Binding-site contacts:
Ligand atom C5 contacts residue VAL178 of chain 3.A at 3.6 Å (hydrophobic).
Ligand atom O2' contacts residue ARG87 of chain 3.A at 3.6 Å.
Ligand atom C5 contacts residue GLY92 of chain 3.A at 3.7 Å.
Ligand atom O6 contacts residue GLY92 of chain 3.A at 3.5 Å.
Ligand atom N3 contacts residue GLU179 of chain 3.A at 3.7 Å.
Ligand atom C5' contacts residue PHE159 of chain 3.A at 3.5 Å (hydrophobic).
Ligand atom N1 contacts residue VAL178 of chain 3.A at 3.8 Å.
Ligand atom O2' contacts residue MET180 of chain 3.A at 3.3 Å (h-bond).
Ligand atom C5' contacts residue HIS4 of chain 6.A at 3.7 Å.
Ligand atom N3 contacts residue MET180 of chain 3.A at 3.4 Å.
Ligand atom C6 contacts residue PHE159 of chain 3.A at 3.7 Å (hydrophobic).
Ligand atom O2' contacts residue GLU181 of chain 3.A at 2.6 Å (salt-bridge).
Ligand atom C6 contacts residue GLY92 of chain 3.A at 3.9 Å.
Ligand atom C8 contacts residue THR90 of chain 3.A at 3.3 Å.
Ligand atom C6 contacts residue VAL178 of chain 3.A at 3.7 Å (hydrophobic).
Ligand atom O3' contacts residue GLU181 of chain 3.A at 2.7 Å (salt-bridge).
Ligand atom O5' contacts residue ARG43 of chain 6.A at 3.9 Å.
Ligand atom O2' contacts residue GLU179 of chain 3.A at 3.5 Å.
Ligand atom C2' contacts residue GLU179 of chain 3.A at 3.9 Å.
Ligand atom C1' contacts residue THR90 of chain 3.A at 3.5 Å.
Ligand atom C4 contacts residue VAL178 of chain 3.A at 3.8 Å (hydrophobic).
Ligand atom N7 contacts residue GLY92 of chain 3.A at 3.4 Å (h-bond).
Ligand atom O3' contacts residue MET64 of chain 3.A at 3.5 Å.
Ligand atom O4' contacts residue THR90 of chain 3.A at 3.8 Å.
Ligand atom C3' contacts residue GLU181 of chain 3.A at 3.6 Å.
Ligand atom N9 contacts residue THR90 of chain 3.A at 3.7 Å.
Ligand atom C2' contacts residue MET180 of chain 3.A at 3.6 Å (hydrophobic).
Ligand atom O5' contacts residue PHE159 of chain 3.A at 3.2 Å.
Ligand atom O4' contacts residue ARG43 of chain 6.A at 3.2 Å (salt-bridge).
Ligand atom C2 contacts residue PHE159 of chain 3.A at 3.5 Å (hydrophobic).
Ligand atom C2' contacts residue GLU181 of chain 3.A at 3.8 Å.
Ligand atom C8 contacts residue CYS91 of chain 3.A at 3.5 Å (hydrophobic).
Ligand atom C2 contacts residue MET180 of chain 3.A at 3.5 Å (hydrophobic).
Ligand atom N1 contacts residue PHE159 of chain 3.A at 3.7 Å.
Ligand atom C5' contacts residue MET180 of chain 3.A at 3.8 Å (hydrophobic).
Ligand atom N3 contacts residue PHE159 of chain 3.A at 3.9 Å.
Ligand atom C3' contacts residue MET180 of chain 3.A at 3.6 Å (hydrophobic).
Ligand atom N7 contacts residue CYS91 of chain 3.A at 3.4 Å.
Ligand atom O5' contacts residue HIS4 of chain 6.A at 2.7 Å (h-bond).
Ligand atom C4' contacts residue ARG43 of chain 6.A at 3.6 Å.

Sequence of chain 3.A:
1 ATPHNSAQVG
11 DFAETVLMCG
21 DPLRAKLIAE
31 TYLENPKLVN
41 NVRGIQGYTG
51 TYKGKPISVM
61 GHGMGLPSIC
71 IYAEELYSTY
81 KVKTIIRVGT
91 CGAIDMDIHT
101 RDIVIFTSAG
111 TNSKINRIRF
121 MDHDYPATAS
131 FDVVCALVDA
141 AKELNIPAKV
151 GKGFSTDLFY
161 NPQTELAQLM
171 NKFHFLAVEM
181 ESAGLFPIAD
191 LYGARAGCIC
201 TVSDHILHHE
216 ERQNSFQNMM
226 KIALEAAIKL

This protein binds this small molecule.
Small molecule (SMILES): O=c1[nH]cnc2c1ncn2[C@@H]1O[C@H](CO)[C@@H](O)[C@H]1O

Sequence of chain 6.A:
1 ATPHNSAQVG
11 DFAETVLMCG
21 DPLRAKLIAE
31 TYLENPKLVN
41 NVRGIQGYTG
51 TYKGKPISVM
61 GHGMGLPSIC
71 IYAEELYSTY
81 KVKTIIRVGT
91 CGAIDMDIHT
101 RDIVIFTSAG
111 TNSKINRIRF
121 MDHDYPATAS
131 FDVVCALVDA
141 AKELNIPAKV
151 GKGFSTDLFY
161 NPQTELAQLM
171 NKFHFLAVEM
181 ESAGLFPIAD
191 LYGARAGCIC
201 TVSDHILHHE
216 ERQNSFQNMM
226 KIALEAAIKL